Sequence of chain 3.A:
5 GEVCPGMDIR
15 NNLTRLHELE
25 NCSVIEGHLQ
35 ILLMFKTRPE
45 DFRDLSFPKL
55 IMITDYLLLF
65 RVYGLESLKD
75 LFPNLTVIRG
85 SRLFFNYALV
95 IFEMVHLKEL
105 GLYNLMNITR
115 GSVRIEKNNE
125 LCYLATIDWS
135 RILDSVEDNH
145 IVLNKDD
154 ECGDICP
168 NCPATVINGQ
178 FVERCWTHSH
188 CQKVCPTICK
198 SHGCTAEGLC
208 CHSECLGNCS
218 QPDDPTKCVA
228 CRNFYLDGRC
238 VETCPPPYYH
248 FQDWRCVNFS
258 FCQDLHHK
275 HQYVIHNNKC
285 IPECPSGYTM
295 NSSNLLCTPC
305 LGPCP

The small molecule below binds the protein below.
Small molecule (SMILES): CC(=O)N[C@H]1CO[C@H](CO[C@@H]2O[C@@H](C)[C@@H](O)[C@@H](O)[C@@H]2O)[C@@H](O)[C@@H]1O

Binding-site contacts:
Ligand atom O7 contacts residue ASN255 of chain 3.A at 3.0 Å (h-bond).
Ligand atom C1 contacts residue SER257 of chain 3.A at 4.5 Å.
Ligand atom O2 contacts residue PHE258 of chain 3.A at 4.5 Å.
Ligand atom C1 contacts residue ASN255 of chain 3.A at 1.4 Å.
Ligand atom O2 contacts residue ARG252 of chain 3.A at 4.3 Å.
Ligand atom C5 contacts residue ASP234 of chain 3.A at 4.5 Å.
Ligand atom C2 contacts residue ASN255 of chain 3.A at 2.5 Å.
Ligand atom O4 contacts residue ASP234 of chain 3.A at 2.9 Å (salt-bridge).
Ligand atom O7 contacts residue TYR245 of chain 3.A at 4.1 Å.
Ligand atom C6 contacts residue ASP234 of chain 3.A at 3.8 Å.
Ligand atom C8 contacts residue ASN255 of chain 3.A at 4.3 Å.
Ligand atom O5 contacts residue ASN255 of chain 3.A at 2.3 Å (h-bond).
Ligand atom N2 contacts residue ASN255 of chain 3.A at 2.9 Å (h-bond).
Ligand atom C7 contacts residue ASN255 of chain 3.A at 3.1 Å.
Ligand atom C5 contacts residue ASN255 of chain 3.A at 3.7 Å.
Ligand atom C3 contacts residue ASN255 of chain 3.A at 3.7 Å.
Ligand atom C4 contacts residue ASP234 of chain 3.A at 4.1 Å.
Ligand atom C4 contacts residue ASN255 of chain 3.A at 4.2 Å.